This small molecule binds to this protein.
Small molecule (SMILES): CC(=O)N[C@@H]1[C@@H](O)[C@H](O[C@@H]2O[C@H](CO)[C@H](O)[C@H](O[C@]3(C(=O)O)C[C@H](O)[C@@H](NC(C)=O)[C@H]([C@H](O)[C@H](O)CO)O3)[C@H]2O)[C@@H](CO)O[C@H]1O

Sequence of chain 36.C:
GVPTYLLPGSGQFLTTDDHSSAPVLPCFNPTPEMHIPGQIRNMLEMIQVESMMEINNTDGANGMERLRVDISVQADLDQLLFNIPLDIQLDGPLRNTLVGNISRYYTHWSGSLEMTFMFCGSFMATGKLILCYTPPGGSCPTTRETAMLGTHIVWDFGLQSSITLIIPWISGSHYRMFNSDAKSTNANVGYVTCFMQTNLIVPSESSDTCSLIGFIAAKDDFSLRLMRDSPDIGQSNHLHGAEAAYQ

Binding-site contacts:
Ligand atom O10 contacts residue ASN275 of chain 36.A at 3.0 Å (h-bond).
Ligand atom C11 contacts residue PRO231 of chain 36.C at 3.5 Å (hydrophobic).
Ligand atom O1B contacts residue ARG104 of chain 36.C at 3.0 Å (salt-bridge).
Ligand atom O4 contacts residue PRO231 of chain 36.C at 3.9 Å.
Ligand atom C1 contacts residue ASN283 of chain 36.A at 3.4 Å.
Ligand atom C5 contacts residue ASN275 of chain 36.A at 3.5 Å.
Ligand atom C4 contacts residue ASP232 of chain 36.C at 3.4 Å.
Ligand atom C6 contacts residue ASN283 of chain 36.A at 3.8 Å.
Ligand atom N5 contacts residue PRO231 of chain 36.C at 3.0 Å (h-bond).
Ligand atom O2 contacts residue PRO274 of chain 36.A at 3.4 Å.
Ligand atom C1 contacts residue ARG104 of chain 36.C at 3.8 Å.
Ligand atom O6 contacts residue GLY282 of chain 36.A at 3.5 Å.
Ligand atom C10 contacts residue PRO231 of chain 36.C at 3.8 Å (hydrophobic).
Ligand atom O6 contacts residue ALA273 of chain 36.A at 3.7 Å.
Ligand atom C2 contacts residue ASP91 of chain 36.C at 3.2 Å.
Ligand atom N5 contacts residue ASN275 of chain 36.A at 3.4 Å (h-bond).
Ligand atom C10 contacts residue ASN275 of chain 36.A at 3.3 Å.
Ligand atom O3 contacts residue ASP91 of chain 36.C at 3.5 Å.
Ligand atom C4 contacts residue ASN275 of chain 36.A at 3.7 Å.
Ligand atom O6 contacts residue ASN283 of chain 36.A at 3.0 Å (h-bond).
Ligand atom O7 contacts residue PRO274 of chain 36.A at 3.6 Å.
Ligand atom C11 contacts residue ASP232 of chain 36.C at 3.6 Å.
Ligand atom O2 contacts residue ASP91 of chain 36.C at 2.5 Å (salt-bridge).
Ligand atom C11 contacts residue GLY234 of chain 36.C at 3.8 Å.
Ligand atom O4 contacts residue ARG95 of chain 36.C at 3.5 Å.
Ligand atom O2 contacts residue GLY282 of chain 36.A at 3.8 Å.
Ligand atom O4 contacts residue ASP232 of chain 36.C at 2.8 Å (salt-bridge).
Ligand atom C3 contacts residue ARG104 of chain 36.C at 3.8 Å.
Ligand atom O10 contacts residue ARG270 of chain 36.A at 3.6 Å.
Ligand atom C6 contacts residue GLY282 of chain 36.A at 3.6 Å.
Ligand atom O5 contacts residue ASN283 of chain 36.A at 3.7 Å.
Ligand atom C6 contacts residue ALA273 of chain 36.A at 3.8 Å (hydrophobic).
Ligand atom C5 contacts residue ASN283 of chain 36.A at 3.8 Å.
Ligand atom O4 contacts residue ASN275 of chain 36.A at 3.0 Å (h-bond).
Ligand atom C5 contacts residue PRO231 of chain 36.C at 3.7 Å (hydrophobic).
Ligand atom C5 contacts residue GLY282 of chain 36.A at 3.8 Å.
Ligand atom O6 contacts residue PRO274 of chain 36.A at 3.6 Å.
Ligand atom C4 contacts residue PRO231 of chain 36.C at 3.6 Å (hydrophobic).
Ligand atom C11 contacts residue ILE233 of chain 36.C at 3.6 Å (hydrophobic).
Ligand atom C5 contacts residue PRO274 of chain 36.A at 3.9 Å (hydrophobic).

Sequence of chain 36.A:
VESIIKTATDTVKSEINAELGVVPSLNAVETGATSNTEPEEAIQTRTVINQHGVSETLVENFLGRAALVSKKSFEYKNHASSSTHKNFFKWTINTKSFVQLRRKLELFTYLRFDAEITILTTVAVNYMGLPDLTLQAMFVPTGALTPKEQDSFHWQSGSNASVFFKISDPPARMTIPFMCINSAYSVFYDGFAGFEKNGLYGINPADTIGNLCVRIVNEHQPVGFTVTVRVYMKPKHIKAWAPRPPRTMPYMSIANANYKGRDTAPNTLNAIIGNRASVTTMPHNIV